Binding-site contacts:
Ligand atom C1 contacts residue ASN339 of chain 1.A at 1.4 Å.
Ligand atom C8 contacts residue PHE330 of chain 1.A at 3.4 Å (hydrophobic).
Ligand atom C1 contacts residue SER341 of chain 1.A at 3.8 Å.
Ligand atom C5 contacts residue SER341 of chain 1.A at 3.5 Å.
Ligand atom C5 contacts residue ASN339 of chain 1.A at 3.7 Å.
Ligand atom C7 contacts residue PHE330 of chain 1.A at 4.2 Å (hydrophobic).
Ligand atom C6 contacts residue SER341 of chain 1.A at 3.5 Å.
Ligand atom N2 contacts residue ASN339 of chain 1.A at 2.9 Å (h-bond).
Ligand atom O5 contacts residue SER341 of chain 1.A at 3.5 Å (h-bond).
Ligand atom O5 contacts residue ASN339 of chain 1.A at 2.4 Å (h-bond).
Ligand atom C8 contacts residue THR332 of chain 1.A at 3.8 Å.
Ligand atom O6 contacts residue SER341 of chain 1.A at 3.6 Å (h-bond).
Ligand atom O6 contacts residue ASN339 of chain 1.A at 4.5 Å.
Ligand atom C3 contacts residue ASN339 of chain 1.A at 3.8 Å.
Ligand atom C8 contacts residue ASN339 of chain 1.A at 4.4 Å.
Ligand atom C2 contacts residue ASN339 of chain 1.A at 2.5 Å.
Ligand atom O7 contacts residue ASN339 of chain 1.A at 4.1 Å.
Ligand atom C7 contacts residue ASN339 of chain 1.A at 3.8 Å.
Ligand atom C4 contacts residue ASN339 of chain 1.A at 4.2 Å.

A protein and the small-molecule ligand that binds it are described below.
Small molecule (SMILES): CC(=O)N[C@@H]1[C@@H](O)[C@H](O)[C@@H](CO)O[C@H]1O

Sequence of chain 1.A:
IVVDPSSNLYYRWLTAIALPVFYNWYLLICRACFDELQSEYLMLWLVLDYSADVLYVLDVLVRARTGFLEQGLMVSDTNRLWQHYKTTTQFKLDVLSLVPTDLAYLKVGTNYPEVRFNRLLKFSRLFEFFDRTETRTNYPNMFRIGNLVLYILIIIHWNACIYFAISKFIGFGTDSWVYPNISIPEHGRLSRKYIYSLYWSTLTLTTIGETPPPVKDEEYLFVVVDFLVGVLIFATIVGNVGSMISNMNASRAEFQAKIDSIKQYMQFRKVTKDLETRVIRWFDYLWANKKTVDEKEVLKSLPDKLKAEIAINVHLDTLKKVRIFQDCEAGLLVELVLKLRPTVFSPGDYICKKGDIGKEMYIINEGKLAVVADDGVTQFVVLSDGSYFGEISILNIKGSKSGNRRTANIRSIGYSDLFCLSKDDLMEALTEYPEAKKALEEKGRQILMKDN